Sequence of chain 1.J:
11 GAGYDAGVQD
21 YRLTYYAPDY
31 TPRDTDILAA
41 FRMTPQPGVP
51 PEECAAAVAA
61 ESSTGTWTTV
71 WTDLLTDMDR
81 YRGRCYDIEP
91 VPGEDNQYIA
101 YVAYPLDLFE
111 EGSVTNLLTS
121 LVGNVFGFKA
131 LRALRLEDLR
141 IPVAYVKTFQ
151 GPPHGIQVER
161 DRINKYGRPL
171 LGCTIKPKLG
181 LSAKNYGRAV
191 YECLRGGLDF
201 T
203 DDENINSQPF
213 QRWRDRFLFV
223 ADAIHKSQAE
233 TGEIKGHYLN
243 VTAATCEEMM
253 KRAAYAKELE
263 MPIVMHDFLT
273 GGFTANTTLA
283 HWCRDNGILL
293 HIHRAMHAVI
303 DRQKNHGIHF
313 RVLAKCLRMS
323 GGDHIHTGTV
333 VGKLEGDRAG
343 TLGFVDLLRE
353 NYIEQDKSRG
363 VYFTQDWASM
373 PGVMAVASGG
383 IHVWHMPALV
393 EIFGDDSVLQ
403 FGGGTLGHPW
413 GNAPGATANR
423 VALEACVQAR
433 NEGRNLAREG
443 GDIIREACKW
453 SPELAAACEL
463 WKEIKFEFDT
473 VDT

Sequence of chain 1.I:
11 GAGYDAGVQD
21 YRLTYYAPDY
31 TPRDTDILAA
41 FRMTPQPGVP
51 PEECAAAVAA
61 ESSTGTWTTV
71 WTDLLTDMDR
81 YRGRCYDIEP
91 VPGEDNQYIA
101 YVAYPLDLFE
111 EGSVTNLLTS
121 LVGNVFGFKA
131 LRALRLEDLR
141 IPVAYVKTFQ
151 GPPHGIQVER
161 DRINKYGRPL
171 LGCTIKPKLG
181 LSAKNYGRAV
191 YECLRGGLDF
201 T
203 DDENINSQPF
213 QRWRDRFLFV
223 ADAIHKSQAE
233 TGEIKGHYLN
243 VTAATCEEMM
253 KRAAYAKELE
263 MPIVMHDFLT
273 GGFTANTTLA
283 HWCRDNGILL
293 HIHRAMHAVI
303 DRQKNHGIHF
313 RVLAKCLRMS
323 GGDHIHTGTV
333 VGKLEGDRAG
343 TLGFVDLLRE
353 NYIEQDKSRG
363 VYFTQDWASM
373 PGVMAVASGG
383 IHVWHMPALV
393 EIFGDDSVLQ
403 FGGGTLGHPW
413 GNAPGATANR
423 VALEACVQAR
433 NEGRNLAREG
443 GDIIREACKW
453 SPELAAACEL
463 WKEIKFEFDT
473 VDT

Binding-site contacts:
Ligand atom O3 contacts residue MG1 of chain 1.T at 2.0 Å.
Ligand atom O3 contacts residue GLU205 of chain 1.J at 3.5 Å (salt-bridge).
Ligand atom C3 contacts residue HIS295 of chain 1.J at 3.8 Å.
Ligand atom O3 contacts residue KCX202 of chain 1.J at 2.5 Å (h-bond).
Ligand atom O6P contacts residue ARG296 of chain 1.J at 3.8 Å.
Ligand atom O6P contacts residue HIS295 of chain 1.J at 3.7 Å.
Ligand atom O3P contacts residue TRP67 of chain 1.I at 3.8 Å.
Ligand atom O6P contacts residue HIS328 of chain 1.J at 3.7 Å.
Ligand atom P2 contacts residue ARG296 of chain 1.J at 3.8 Å.
Ligand atom O1P contacts residue GLY381 of chain 1.J at 3.2 Å.
Ligand atom O3P contacts residue GLY405 of chain 1.J at 3.1 Å (h-bond).
Ligand atom O5 contacts residue SER380 of chain 1.J at 3.2 Å (h-bond).
Ligand atom C3 contacts residue SER380 of chain 1.J at 3.6 Å.
Ligand atom O2 contacts residue LYS176 of chain 1.J at 2.9 Å (salt-bridge).
Ligand atom O4 contacts residue LEU336 of chain 1.J at 3.4 Å.
Ligand atom C2 contacts residue LYS176 of chain 1.J at 3.7 Å.
Ligand atom O2P contacts residue THR66 of chain 1.I at 3.3 Å (h-bond).
Ligand atom O4 contacts residue LYS335 of chain 1.J at 3.7 Å.
Ligand atom C2 contacts residue MG1 of chain 1.T at 3.4 Å.
Ligand atom O1P contacts residue GLY382 of chain 1.J at 2.8 Å (h-bond).
Ligand atom C1 contacts residue GLY381 of chain 1.J at 3.6 Å.
Ligand atom C3 contacts residue KCX202 of chain 1.J at 3.3 Å.
Ligand atom O2 contacts residue MG1 of chain 1.T at 2.9 Å.
Ligand atom O2P contacts residue LYS176 of chain 1.J at 3.3 Å.
Ligand atom O1P contacts residue TRP67 of chain 1.I at 3.5 Å.
Ligand atom O3P contacts residue GLY404 of chain 1.J at 2.9 Å (h-bond).
Ligand atom O1P contacts residue LYS335 of chain 1.J at 2.6 Å (salt-bridge).
Ligand atom C1 contacts residue SER380 of chain 1.J at 3.4 Å.
Ligand atom O5 contacts residue LEU336 of chain 1.J at 3.1 Å.
Ligand atom O2P contacts residue GLY405 of chain 1.J at 3.5 Å (h-bond).
Ligand atom O4P contacts residue ARG296 of chain 1.J at 3.8 Å.
Ligand atom O5P contacts residue ARG296 of chain 1.J at 2.9 Å (salt-bridge).
Ligand atom O3 contacts residue HIS295 of chain 1.J at 2.8 Å (h-bond).
Ligand atom O1 contacts residue LYS176 of chain 1.J at 2.9 Å (salt-bridge).
Ligand atom P1 contacts residue LYS335 of chain 1.J at 3.7 Å.
Ligand atom O2P contacts residue TRP67 of chain 1.I at 3.5 Å.
Ligand atom C3 contacts residue MG1 of chain 1.T at 3.2 Å.
Ligand atom C5 contacts residue SER380 of chain 1.J at 3.2 Å.
Ligand atom O4P contacts residue LEU336 of chain 1.J at 3.3 Å.
Ligand atom O4P contacts residue HIS299 of chain 1.J at 3.3 Å (h-bond).

This protein binds this small molecule.
Small molecule (SMILES): O=C(COP(=O)(O)O)[C@H](O)[C@H](O)COP(=O)(O)O